Sequence of chain 2.B:
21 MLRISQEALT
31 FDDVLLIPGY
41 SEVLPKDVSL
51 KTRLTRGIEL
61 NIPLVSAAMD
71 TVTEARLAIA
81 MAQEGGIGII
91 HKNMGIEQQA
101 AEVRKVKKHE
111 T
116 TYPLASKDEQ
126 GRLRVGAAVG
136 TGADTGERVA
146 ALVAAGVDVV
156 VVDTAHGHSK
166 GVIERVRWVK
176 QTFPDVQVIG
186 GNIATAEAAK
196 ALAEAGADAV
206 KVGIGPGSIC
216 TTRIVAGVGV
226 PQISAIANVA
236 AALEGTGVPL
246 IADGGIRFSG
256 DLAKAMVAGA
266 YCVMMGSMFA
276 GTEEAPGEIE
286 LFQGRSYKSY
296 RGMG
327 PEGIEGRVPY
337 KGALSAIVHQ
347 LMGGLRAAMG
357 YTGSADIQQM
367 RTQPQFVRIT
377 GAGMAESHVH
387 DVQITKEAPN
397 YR

Binding-site contacts:
Ligand atom O1P contacts residue GLY271 of chain 2.B at 2.8 Å (h-bond).
Ligand atom N1 contacts residue GLU328 of chain 2.B at 3.0 Å (salt-bridge).
Ligand atom O3' contacts residue ASP248 of chain 2.B at 2.5 Å (salt-bridge).
Ligand atom O3P contacts residue GLY212 of chain 2.B at 3.4 Å.
Ligand atom C3' contacts residue ASP248 of chain 2.B at 3.4 Å.
Ligand atom O6 contacts residue GLY299 of chain 2.B at 2.5 Å (h-bond).
Ligand atom O4' contacts residue GLY212 of chain 2.B at 3.7 Å.
Ligand atom C5' contacts residue TYR295 of chain 2.B at 3.5 Å (hydrophobic).
Ligand atom C2 contacts residue CYS215 of chain 2.B at 3.1 Å (hydrophobic).
Ligand atom C8 contacts residue ILE214 of chain 2.B at 3.5 Å (hydrophobic).
Ligand atom O5' contacts residue GLY249 of chain 2.B at 3.6 Å.
Ligand atom O2P contacts residue TYR295 of chain 2.B at 2.6 Å (h-bond).
Ligand atom O3P contacts residue GLY250 of chain 2.B at 2.9 Å (h-bond).
Ligand atom O2' contacts residue ASP248 of chain 2.B at 2.5 Å (salt-bridge).
Ligand atom O2P contacts residue SER272 of chain 2.B at 2.9 Å (h-bond).
Ligand atom O6 contacts residue MET298 of chain 2.B at 3.1 Å (h-bond).
Ligand atom O2P contacts residue SER213 of chain 2.B at 2.8 Å (h-bond).
Ligand atom N7 contacts residue GLY297 of chain 2.B at 3.4 Å.
Ligand atom O3' contacts residue ALA67 of chain 2.B at 3.4 Å.
Ligand atom C6 contacts residue GLU328 of chain 2.B at 3.7 Å.
Ligand atom O1P contacts residue SER272 of chain 2.B at 3.7 Å.
Ligand atom O6 contacts residue GLY329 of chain 2.B at 3.8 Å.
Ligand atom C2 contacts residue GLU328 of chain 2.B at 3.6 Å.
Ligand atom C5 contacts residue ILE214 of chain 2.B at 3.6 Å (hydrophobic).
Ligand atom O5' contacts residue GLY212 of chain 2.B at 3.4 Å.
Ligand atom N7 contacts residue ILE214 of chain 2.B at 3.3 Å.
Ligand atom C4' contacts residue ASP248 of chain 2.B at 3.5 Å.
Ligand atom P contacts residue SER213 of chain 2.B at 3.7 Å.
Ligand atom N3 contacts residue CYS215 of chain 2.B at 3.4 Å.
Ligand atom O3P contacts residue SER213 of chain 2.B at 2.9 Å (h-bond).
Ligand atom O3' contacts residue MET269 of chain 2.B at 3.5 Å (h-bond).
Ligand atom C2' contacts residue ASP248 of chain 2.B at 3.7 Å.
Ligand atom C6 contacts residue GLY299 of chain 2.B at 3.7 Å.
Ligand atom N7 contacts residue MET298 of chain 2.B at 3.2 Å (h-bond).
Ligand atom C8 contacts residue MET69 of chain 2.B at 3.4 Å (hydrophobic).
Ligand atom O6 contacts residue GLY297 of chain 2.B at 3.4 Å.
Ligand atom N7 contacts residue MET69 of chain 2.B at 3.7 Å.
Ligand atom O1P contacts residue MET270 of chain 2.B at 3.5 Å.
Ligand atom C5 contacts residue MET298 of chain 2.B at 3.8 Å (hydrophobic).
Ligand atom P contacts residue TYR295 of chain 2.B at 3.8 Å.

A small-molecule ligand and the protein it binds are described below.
Small molecule (SMILES): O=c1[nH]cnc2c1ncn2[C@@H]1O[C@H](COP(=O)(O)O)[C@@H](O)[C@H]1O